A small-molecule ligand and the protein it binds are described below.
Small molecule (SMILES): CC(=O)N[C@@H]1[C@@H](O)[C@H](O)[C@@H](CO)O[C@H]1O

Binding-site contacts:
Ligand atom N2 contacts residue ASN286 of chain 1.A at 3.2 Å (h-bond).
Ligand atom C8 contacts residue GLN295 of chain 1.A at 3.2 Å.
Ligand atom N2 contacts residue GLN295 of chain 1.A at 4.3 Å.
Ligand atom C2 contacts residue ASN286 of chain 1.A at 2.6 Å.
Ligand atom C7 contacts residue ASN286 of chain 1.A at 3.5 Å.
Ligand atom O5 contacts residue ASN286 of chain 1.A at 2.4 Å (h-bond).
Ligand atom C1 contacts residue ASN286 of chain 1.A at 1.5 Å.
Ligand atom C6 contacts residue THR288 of chain 1.A at 3.7 Å.
Ligand atom C3 contacts residue ASN286 of chain 1.A at 4.0 Å.
Ligand atom O7 contacts residue ASN286 of chain 1.A at 3.3 Å (h-bond).
Ligand atom O5 contacts residue THR288 of chain 1.A at 4.0 Å.
Ligand atom C5 contacts residue THR288 of chain 1.A at 3.9 Å.
Ligand atom C4 contacts residue ASN286 of chain 1.A at 4.3 Å.
Ligand atom O7 contacts residue GLN295 of chain 1.A at 3.9 Å.
Ligand atom C5 contacts residue ASN286 of chain 1.A at 3.7 Å.
Ligand atom C7 contacts residue GLN295 of chain 1.A at 3.8 Å.
Ligand atom C1 contacts residue ALA293 of chain 1.A at 4.3 Å (hydrophobic).

Sequence of chain 1.A:
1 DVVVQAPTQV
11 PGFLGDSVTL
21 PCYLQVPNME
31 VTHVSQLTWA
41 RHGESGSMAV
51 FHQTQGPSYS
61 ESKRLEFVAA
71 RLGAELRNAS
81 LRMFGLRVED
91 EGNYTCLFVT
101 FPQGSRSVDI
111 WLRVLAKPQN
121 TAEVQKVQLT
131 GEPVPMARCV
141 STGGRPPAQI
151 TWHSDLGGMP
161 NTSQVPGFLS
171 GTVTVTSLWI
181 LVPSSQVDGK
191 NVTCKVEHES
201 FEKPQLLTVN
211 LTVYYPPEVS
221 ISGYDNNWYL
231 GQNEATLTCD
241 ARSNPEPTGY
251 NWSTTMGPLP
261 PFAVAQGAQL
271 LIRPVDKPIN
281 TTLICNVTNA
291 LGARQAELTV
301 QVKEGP